Sequence of chain 1.A:
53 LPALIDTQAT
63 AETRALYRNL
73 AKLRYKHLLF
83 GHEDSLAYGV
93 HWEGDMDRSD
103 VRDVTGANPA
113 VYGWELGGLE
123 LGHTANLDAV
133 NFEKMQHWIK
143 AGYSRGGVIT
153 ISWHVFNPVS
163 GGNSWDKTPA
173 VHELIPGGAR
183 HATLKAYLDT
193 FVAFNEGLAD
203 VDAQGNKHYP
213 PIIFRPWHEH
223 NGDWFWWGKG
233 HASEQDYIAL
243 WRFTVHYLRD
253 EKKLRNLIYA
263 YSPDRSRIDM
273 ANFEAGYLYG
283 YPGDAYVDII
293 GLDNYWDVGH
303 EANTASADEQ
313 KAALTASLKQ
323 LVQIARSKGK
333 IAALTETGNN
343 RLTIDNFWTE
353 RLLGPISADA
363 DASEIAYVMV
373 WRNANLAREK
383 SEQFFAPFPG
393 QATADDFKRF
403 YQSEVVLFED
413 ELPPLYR

Binding-site contacts:
Ligand atom C2 contacts residue IFM1 of chain 1.E at 2.4 Å.
Ligand atom O6 contacts residue ARG374 of chain 1.A at 3.9 Å.
Ligand atom O6 contacts residue TRP373 of chain 1.A at 3.4 Å.
Ligand atom C6 contacts residue LEU129 of chain 1.A at 4.1 Å (hydrophobic).
Ligand atom C5 contacts residue ASP130 of chain 1.A at 4.2 Å.
Ligand atom C2 contacts residue GLN385 of chain 1.A at 3.4 Å.
Ligand atom O4 contacts residue ARG374 of chain 1.A at 4.2 Å.
Ligand atom O5 contacts residue IFM1 of chain 1.E at 2.2 Å (h-bond).
Ligand atom C4 contacts residue ARG374 of chain 1.A at 3.7 Å.
Ligand atom O2 contacts residue TRP373 of chain 1.A at 3.1 Å (h-bond).
Ligand atom C6 contacts residue HIS156 of chain 1.A at 3.7 Å.
Ligand atom O4 contacts residue LEU129 of chain 1.A at 4.1 Å.
Ligand atom C3 contacts residue IFM1 of chain 1.E at 3.7 Å.
Ligand atom O5 contacts residue HIS156 of chain 1.A at 3.9 Å.
Ligand atom C6 contacts residue ASP130 of chain 1.A at 3.4 Å.
Ligand atom O2 contacts residue GLN385 of chain 1.A at 2.6 Å (h-bond).
Ligand atom O2 contacts residue ARG374 of chain 1.A at 2.9 Å (salt-bridge).
Ligand atom O4 contacts residue TRP167 of chain 1.A at 4.1 Å.
Ligand atom C1 contacts residue GLN385 of chain 1.A at 4.3 Å.
Ligand atom C6 contacts residue TRP373 of chain 1.A at 4.0 Å (hydrophobic).
Ligand atom C3 contacts residue GLN385 of chain 1.A at 4.2 Å.
Ligand atom C1 contacts residue IFM1 of chain 1.E at 1.4 Å.
Ligand atom C5 contacts residue HIS156 of chain 1.A at 4.0 Å.
Ligand atom C5 contacts residue IFM1 of chain 1.E at 3.6 Å.
Ligand atom O4 contacts residue ASP130 of chain 1.A at 2.6 Å (salt-bridge).
Ligand atom O3 contacts residue ASP130 of chain 1.A at 4.2 Å.
Ligand atom C2 contacts residue ARG374 of chain 1.A at 4.1 Å.
Ligand atom O6 contacts residue GLU117 of chain 1.A at 4.1 Å.
Ligand atom C3 contacts residue ARG374 of chain 1.A at 3.9 Å.
Ligand atom C5 contacts residue TRP167 of chain 1.A at 4.0 Å (hydrophobic).
Ligand atom C2 contacts residue TRP373 of chain 1.A at 3.9 Å (hydrophobic).
Ligand atom O6 contacts residue ASP130 of chain 1.A at 2.7 Å (salt-bridge).
Ligand atom C1 contacts residue TRP373 of chain 1.A at 3.6 Å (hydrophobic).
Ligand atom O3 contacts residue GLN385 of chain 1.A at 3.4 Å (h-bond).
Ligand atom O5 contacts residue TRP373 of chain 1.A at 3.1 Å (h-bond).
Ligand atom O3 contacts residue ARG374 of chain 1.A at 2.9 Å (salt-bridge).
Ligand atom C4 contacts residue ASP130 of chain 1.A at 3.4 Å.
Ligand atom C5 contacts residue TRP373 of chain 1.A at 4.2 Å (hydrophobic).
Ligand atom O2 contacts residue IFM1 of chain 1.E at 2.8 Å (h-bond).
Ligand atom C4 contacts residue IFM1 of chain 1.E at 4.1 Å.

A small-molecule ligand and the protein it binds are described below.
Small molecule (SMILES): OC[C@H]1O[C@@H](O)[C@@H](O)[C@@H](O)[C@@H]1O